Binding-site contacts:
Ligand atom O7 contacts residue ARG221 of chain 1.D at 3.6 Å (salt-bridge).
Ligand atom N2 contacts residue ASN174 of chain 1.D at 2.9 Å (h-bond).
Ligand atom C7 contacts residue SER236 of chain 1.D at 3.8 Å.
Ligand atom C1 contacts residue SER236 of chain 1.D at 4.1 Å.
Ligand atom N2 contacts residue TYR29 of chain 1.G at 3.9 Å.
Ligand atom C7 contacts residue ARG221 of chain 1.D at 3.4 Å.
Ligand atom N2 contacts residue SER236 of chain 1.D at 3.0 Å (h-bond).
Ligand atom C3 contacts residue SER236 of chain 1.D at 3.5 Å.
Ligand atom C7 contacts residue ARG238 of chain 1.D at 3.9 Å.
Ligand atom C6 contacts residue SER220 of chain 1.D at 3.6 Å.
Ligand atom C6 contacts residue TYR29 of chain 1.G at 4.0 Å (hydrophobic).
Ligand atom C8 contacts residue SER236 of chain 1.D at 3.9 Å.
Ligand atom C7 contacts residue ASN174 of chain 1.D at 3.8 Å.
Ligand atom C4 contacts residue VAL219 of chain 1.D at 4.0 Å (hydrophobic).
Ligand atom O7 contacts residue VAL219 of chain 1.D at 3.8 Å.
Ligand atom O5 contacts residue VAL219 of chain 1.D at 3.5 Å.
Ligand atom C1 contacts residue ASN174 of chain 1.D at 1.4 Å.
Ligand atom C3 contacts residue ASN174 of chain 1.D at 3.8 Å.
Ligand atom O6 contacts residue ARG217 of chain 1.D at 3.2 Å (salt-bridge).
Ligand atom N2 contacts residue ASP111 of chain 1.G at 3.8 Å.
Ligand atom O3 contacts residue ARG221 of chain 1.D at 3.0 Å (salt-bridge).
Ligand atom C5 contacts residue ASN174 of chain 1.D at 3.6 Å.
Ligand atom C7 contacts residue ARG217 of chain 1.D at 3.6 Å.
Ligand atom C2 contacts residue SER236 of chain 1.D at 3.7 Å.
Ligand atom C8 contacts residue SER101 of chain 1.G at 3.5 Å.
Ligand atom O3 contacts residue ASP111 of chain 1.G at 4.0 Å.
Ligand atom N2 contacts residue ARG221 of chain 1.D at 3.7 Å.
Ligand atom O2 contacts residue THR108 of chain 1.G at 4.0 Å.
Ligand atom C2 contacts residue VAL219 of chain 1.D at 4.1 Å (hydrophobic).
Ligand atom O3 contacts residue ARG217 of chain 1.D at 3.1 Å (salt-bridge).
Ligand atom O3 contacts residue SER236 of chain 1.D at 3.9 Å.
Ligand atom C8 contacts residue ARG238 of chain 1.D at 3.5 Å.
Ligand atom C8 contacts residue ASP111 of chain 1.G at 3.8 Å.
Ligand atom O5 contacts residue ASN174 of chain 1.D at 2.4 Å (h-bond).
Ligand atom O7 contacts residue ARG238 of chain 1.D at 3.4 Å (salt-bridge).
Ligand atom O5 contacts residue ASN28 of chain 1.G at 3.9 Å.
Ligand atom C2 contacts residue ASN174 of chain 1.D at 2.5 Å.
Ligand atom O6 contacts residue ASN28 of chain 1.G at 4.1 Å.
Ligand atom O7 contacts residue ARG217 of chain 1.D at 2.7 Å (salt-bridge).
Ligand atom C8 contacts residue ARG221 of chain 1.D at 3.6 Å.

A small-molecule ligand and the protein it binds are described below.
Small molecule (SMILES): CC(=O)N[C@H]1[C@H](O[C@H]2[C@H](O)[C@@H](NC(C)=O)CO[C@@H]2CO)O[C@H](CO)[C@@H](O[C@@H]2O[C@H](CO[C@H]3O[C@H](CO)[C@@H](O)[C@H](O)[C@@H]3O)[C@@H](O)[C@H](O[C@H]3O[C@H](CO)[C@@H](O)[C@H](O)[C@@H]3O)[C@@H]2O)[C@@H]1O

Sequence of chain 1.D:
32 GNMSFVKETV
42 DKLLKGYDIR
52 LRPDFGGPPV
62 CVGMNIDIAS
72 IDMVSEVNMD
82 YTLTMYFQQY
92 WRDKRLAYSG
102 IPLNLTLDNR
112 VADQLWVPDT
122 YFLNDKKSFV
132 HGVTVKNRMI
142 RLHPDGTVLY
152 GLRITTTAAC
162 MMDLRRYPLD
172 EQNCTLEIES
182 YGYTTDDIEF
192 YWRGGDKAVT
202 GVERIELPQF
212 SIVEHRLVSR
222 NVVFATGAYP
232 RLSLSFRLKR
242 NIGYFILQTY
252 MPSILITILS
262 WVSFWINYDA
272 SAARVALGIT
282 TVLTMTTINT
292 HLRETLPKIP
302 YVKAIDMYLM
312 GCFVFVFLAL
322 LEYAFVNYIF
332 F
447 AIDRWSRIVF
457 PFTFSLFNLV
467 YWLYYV

Sequence of chain 1.G:
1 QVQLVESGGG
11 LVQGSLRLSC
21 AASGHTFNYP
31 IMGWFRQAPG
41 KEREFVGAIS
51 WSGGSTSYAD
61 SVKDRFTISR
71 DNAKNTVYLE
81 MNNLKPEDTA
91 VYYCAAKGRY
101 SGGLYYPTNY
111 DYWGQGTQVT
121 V